This small molecule binds to this protein.
Small molecule (SMILES): C[C@H](NC(=O)[C@@H]1CCCN1C(=O)[C@H](CS)NC(=O)[C@@H](NC(=O)[C@@H](N)CO)[C@@H](C)O)C(N)=O

Sequence of chain 1.C:
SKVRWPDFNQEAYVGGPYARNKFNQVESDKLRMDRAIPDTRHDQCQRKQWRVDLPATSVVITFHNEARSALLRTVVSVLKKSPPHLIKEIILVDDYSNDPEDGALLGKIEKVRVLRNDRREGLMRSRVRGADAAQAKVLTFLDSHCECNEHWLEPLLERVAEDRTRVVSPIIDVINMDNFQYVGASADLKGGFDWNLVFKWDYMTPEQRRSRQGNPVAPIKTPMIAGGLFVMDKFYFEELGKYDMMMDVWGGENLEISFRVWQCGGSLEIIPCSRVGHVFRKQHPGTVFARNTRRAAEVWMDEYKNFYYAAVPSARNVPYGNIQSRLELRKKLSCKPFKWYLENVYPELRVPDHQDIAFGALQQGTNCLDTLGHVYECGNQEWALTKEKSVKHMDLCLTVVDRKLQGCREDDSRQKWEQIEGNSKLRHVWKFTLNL

Binding-site contacts:
Ligand atom O contacts residue TRP282 of chain 1.C at 3.5 Å.
Ligand atom O contacts residue ALA266 of chain 1.C at 3.0 Å.
Ligand atom O contacts residue TRP331 of chain 1.C at 3.6 Å.
Ligand atom CB contacts residue ARG362 of chain 1.C at 3.0 Å.
Ligand atom C contacts residue UDP1 of chain 1.S at 3.6 Å.
Ligand atom CB contacts residue LYS363 of chain 1.C at 3.9 Å.
Ligand atom N contacts residue PHE361 of chain 1.C at 4.0 Å.
Ligand atom O contacts residue SER267 of chain 1.C at 2.7 Å (h-bond).
Ligand atom C contacts residue TRP282 of chain 1.C at 4.0 Å (hydrophobic).
Ligand atom CG2 contacts residue PHE280 of chain 1.C at 3.8 Å (hydrophobic).
Ligand atom CA contacts residue TRP331 of chain 1.C at 3.9 Å (hydrophobic).
Ligand atom C contacts residue PHE361 of chain 1.C at 3.9 Å (hydrophobic).
Ligand atom C contacts residue LEU270 of chain 1.C at 3.8 Å (hydrophobic).
Ligand atom SG contacts residue TRP282 of chain 1.C at 3.7 Å.
Ligand atom O contacts residue PHE361 of chain 1.C at 3.7 Å.
Ligand atom SG contacts residue PHE280 of chain 1.C at 3.6 Å.
Ligand atom O contacts residue LEU270 of chain 1.C at 3.6 Å.
Ligand atom CA contacts residue UDP1 of chain 1.S at 3.4 Å.
Ligand atom OG1 contacts residue UDP1 of chain 1.S at 3.4 Å (h-bond).
Ligand atom N contacts residue VAL255 of chain 1.C at 3.8 Å.
Ligand atom C contacts residue TRP331 of chain 1.C at 3.8 Å (hydrophobic).
Ligand atom C contacts residue ALA266 of chain 1.C at 3.7 Å (hydrophobic).
Ligand atom CB contacts residue UDP1 of chain 1.S at 4.0 Å.
Ligand atom CA contacts residue LEU270 of chain 1.C at 3.9 Å (hydrophobic).
Ligand atom N contacts residue UDP1 of chain 1.S at 3.1 Å (h-bond).
Ligand atom CB contacts residue TRP282 of chain 1.C at 4.1 Å (hydrophobic).
Ligand atom N contacts residue TRP331 of chain 1.C at 3.4 Å.
Ligand atom CB contacts residue VAL255 of chain 1.C at 4.1 Å (hydrophobic).
Ligand atom CA contacts residue HIS365 of chain 1.C at 3.5 Å.
Ligand atom C contacts residue SER267 of chain 1.C at 3.9 Å.
Ligand atom OG contacts residue ARG362 of chain 1.C at 3.5 Å (salt-bridge).
Ligand atom N contacts residue PHE361 of chain 1.C at 3.8 Å.
Ligand atom O contacts residue TRP282 of chain 1.C at 2.4 Å (h-bond).
Ligand atom OG contacts residue LYS363 of chain 1.C at 3.4 Å (salt-bridge).
Ligand atom N contacts residue HIS365 of chain 1.C at 3.1 Å.
Ligand atom CB contacts residue ILE253 of chain 1.C at 3.3 Å (hydrophobic).
Ligand atom CD contacts residue PHE361 of chain 1.C at 4.1 Å (hydrophobic).
Ligand atom N contacts residue GLN364 of chain 1.C at 4.0 Å.
Ligand atom CB contacts residue ALA266 of chain 1.C at 3.5 Å (hydrophobic).
Ligand atom C contacts residue TRP282 of chain 1.C at 3.5 Å (hydrophobic).